Sequence of chain 1.A:
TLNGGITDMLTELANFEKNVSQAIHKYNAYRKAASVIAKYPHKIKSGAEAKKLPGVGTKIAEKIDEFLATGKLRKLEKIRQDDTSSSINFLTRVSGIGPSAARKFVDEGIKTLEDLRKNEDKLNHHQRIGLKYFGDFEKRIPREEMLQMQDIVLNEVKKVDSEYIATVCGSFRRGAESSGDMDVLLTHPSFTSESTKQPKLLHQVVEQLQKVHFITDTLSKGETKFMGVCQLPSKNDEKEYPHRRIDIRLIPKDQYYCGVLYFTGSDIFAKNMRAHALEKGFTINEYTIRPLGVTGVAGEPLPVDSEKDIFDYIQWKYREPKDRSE

A small-molecule ligand and the protein it binds are described below.
Small molecule (SMILES): Cc1cn([C@H]2C[C@H](O)[C@@H](COP(=O)(O)NP(=O)(O)OP(=O)(O)O)O2)c(=O)[nH]c1=O

Binding-site contacts:
Ligand atom O1G contacts residue ASP190 of chain 1.A at 2.7 Å (salt-bridge).
Ligand atom O1B contacts residue GLY179 of chain 1.A at 3.3 Å.
Ligand atom PG contacts residue SER180 of chain 1.A at 3.6 Å.
Ligand atom C5 contacts residue ASP276 of chain 1.A at 3.8 Å.
Ligand atom O1A contacts residue MN1 of chain 1.F at 3.6 Å.
Ligand atom O3' contacts residue GLY274 of chain 1.A at 3.1 Å.
Ligand atom O2G contacts residue GLY189 of chain 1.A at 3.8 Å.
Ligand atom O2A contacts residue MN1 of chain 1.E at 2.1 Å.
Ligand atom O2 contacts residue ALA279 of chain 1.A at 3.6 Å.
Ligand atom O1B contacts residue SER180 of chain 1.A at 3.1 Å (h-bond).
Ligand atom PA contacts residue MN1 of chain 1.F at 3.4 Å.
Ligand atom O3' contacts residue PHE272 of chain 1.A at 3.4 Å (h-bond).
Ligand atom O2 contacts residue TYR271 of chain 1.A at 3.6 Å.
Ligand atom C5' contacts residue PHE272 of chain 1.A at 3.8 Å (hydrophobic).
Ligand atom O3G contacts residue SER180 of chain 1.A at 2.5 Å (h-bond).
Ligand atom C2' contacts residue GLY274 of chain 1.A at 3.6 Å.
Ligand atom O2B contacts residue ARG183 of chain 1.A at 2.8 Å (salt-bridge).
Ligand atom O3' contacts residue THR273 of chain 1.A at 3.1 Å (h-bond).
Ligand atom PA contacts residue MN1 of chain 1.E at 3.4 Å.
Ligand atom O1B contacts residue MN1 of chain 1.E at 2.0 Å.
Ligand atom O3' contacts residue ARG183 of chain 1.A at 3.5 Å (salt-bridge).
Ligand atom C4' contacts residue PHE272 of chain 1.A at 3.2 Å (hydrophobic).
Ligand atom PG contacts residue GLY189 of chain 1.A at 3.6 Å.
Ligand atom O2A contacts residue ASP192 of chain 1.A at 3.0 Å (salt-bridge).
Ligand atom O3B contacts residue MN1 of chain 1.E at 3.5 Å.
Ligand atom O2B contacts residue SER180 of chain 1.A at 3.7 Å.
Ligand atom O2A contacts residue MN1 of chain 1.F at 2.5 Å.
Ligand atom C1' contacts residue TYR271 of chain 1.A at 3.6 Å (hydrophobic).
Ligand atom PG contacts residue MN1 of chain 1.E at 3.3 Å.
Ligand atom O5' contacts residue MN1 of chain 1.F at 3.6 Å.
Ligand atom C5' contacts residue ASP192 of chain 1.A at 3.6 Å.
Ligand atom O1G contacts residue GLY189 of chain 1.A at 3.6 Å.
Ligand atom O3G contacts residue GLY189 of chain 1.A at 2.9 Å (h-bond).
Ligand atom O3G contacts residue SER188 of chain 1.A at 3.6 Å.
Ligand atom O4' contacts residue PHE272 of chain 1.A at 3.8 Å.
Ligand atom O1G contacts residue MN1 of chain 1.E at 2.5 Å.
Ligand atom O1B contacts residue ASP192 of chain 1.A at 2.8 Å (salt-bridge).
Ligand atom PB contacts residue MN1 of chain 1.E at 3.0 Å.
Ligand atom O2A contacts residue ASP190 of chain 1.A at 3.0 Å (salt-bridge).
Ligand atom C2' contacts residue TYR271 of chain 1.A at 3.4 Å (hydrophobic).